Binding-site contacts:
Ligand atom O5 contacts residue LEU137 of chain 2.A at 3.9 Å.
Ligand atom C8 contacts residue HIS378 of chain 2.A at 4.0 Å.
Ligand atom O4 contacts residue SER675 of chain 2.A at 3.5 Å.
Ligand atom O7 contacts residue LEU137 of chain 2.A at 3.6 Å.
Ligand atom O2 contacts residue GLU673 of chain 2.A at 3.1 Å (salt-bridge).
Ligand atom C3 contacts residue GLU673 of chain 2.A at 3.2 Å.
Ligand atom O3 contacts residue SER675 of chain 2.A at 3.1 Å (h-bond).
Ligand atom C1 contacts residue HIS378 of chain 2.A at 3.6 Å.
Ligand atom C2 contacts residue GLU673 of chain 2.A at 3.8 Å.
Ligand atom C4 contacts residue GLY676 of chain 2.A at 3.7 Å.
Ligand atom C5 contacts residue GLY136 of chain 2.A at 3.9 Å.
Ligand atom C5 contacts residue LEU137 of chain 2.A at 3.8 Å (hydrophobic).
Ligand atom C2 contacts residue ASN285 of chain 2.A at 3.9 Å.
Ligand atom O3 contacts residue GLY676 of chain 2.A at 3.2 Å (h-bond).
Ligand atom O6 contacts residue ASN485 of chain 2.A at 2.9 Å (h-bond).
Ligand atom O7 contacts residue ASN285 of chain 2.A at 3.6 Å (h-bond).
Ligand atom O4 contacts residue GLY676 of chain 2.A at 2.7 Å (h-bond).
Ligand atom C6 contacts residue HIS378 of chain 2.A at 3.5 Å.
Ligand atom O3 contacts residue GLU673 of chain 2.A at 2.6 Å (salt-bridge).
Ligand atom C8 contacts residue ASP340 of chain 2.A at 3.7 Å.
Ligand atom C6 contacts residue LEU137 of chain 2.A at 3.9 Å (hydrophobic).
Ligand atom O6 contacts residue HIS378 of chain 2.A at 2.7 Å (h-bond).
Ligand atom N1 contacts residue ASN285 of chain 2.A at 3.6 Å.
Ligand atom O2 contacts residue ASN285 of chain 2.A at 2.8 Å (h-bond).
Ligand atom O5 contacts residue HIS378 of chain 2.A at 3.7 Å.
Ligand atom N1 contacts residue HIS378 of chain 2.A at 2.8 Å (h-bond).
Ligand atom C6 contacts residue ASN485 of chain 2.A at 3.3 Å.
Ligand atom C2 contacts residue HIS378 of chain 2.A at 3.6 Å.
Ligand atom C7 contacts residue HIS378 of chain 2.A at 3.9 Å.
Ligand atom O2 contacts residue TYR574 of chain 2.A at 3.1 Å (h-bond).
Ligand atom C8 contacts residue THR379 of chain 2.A at 3.7 Å.
Ligand atom C1 contacts residue ASN285 of chain 2.A at 4.0 Å.
Ligand atom O4 contacts residue ASN485 of chain 2.A at 3.4 Å (h-bond).
Ligand atom C8 contacts residue ASN285 of chain 2.A at 3.4 Å.
Ligand atom C7 contacts residue ASN285 of chain 2.A at 3.5 Å.
Ligand atom C3 contacts residue GLY676 of chain 2.A at 3.9 Å.
Ligand atom O6 contacts residue VAL456 of chain 2.A at 3.4 Å.
Ligand atom C4 contacts residue ASN485 of chain 2.A at 4.0 Å.
Ligand atom C6 contacts residue GLY136 of chain 2.A at 3.9 Å.
Ligand atom O3 contacts residue ALA674 of chain 2.A at 3.3 Å (h-bond).

Sequence of chain 2.A:
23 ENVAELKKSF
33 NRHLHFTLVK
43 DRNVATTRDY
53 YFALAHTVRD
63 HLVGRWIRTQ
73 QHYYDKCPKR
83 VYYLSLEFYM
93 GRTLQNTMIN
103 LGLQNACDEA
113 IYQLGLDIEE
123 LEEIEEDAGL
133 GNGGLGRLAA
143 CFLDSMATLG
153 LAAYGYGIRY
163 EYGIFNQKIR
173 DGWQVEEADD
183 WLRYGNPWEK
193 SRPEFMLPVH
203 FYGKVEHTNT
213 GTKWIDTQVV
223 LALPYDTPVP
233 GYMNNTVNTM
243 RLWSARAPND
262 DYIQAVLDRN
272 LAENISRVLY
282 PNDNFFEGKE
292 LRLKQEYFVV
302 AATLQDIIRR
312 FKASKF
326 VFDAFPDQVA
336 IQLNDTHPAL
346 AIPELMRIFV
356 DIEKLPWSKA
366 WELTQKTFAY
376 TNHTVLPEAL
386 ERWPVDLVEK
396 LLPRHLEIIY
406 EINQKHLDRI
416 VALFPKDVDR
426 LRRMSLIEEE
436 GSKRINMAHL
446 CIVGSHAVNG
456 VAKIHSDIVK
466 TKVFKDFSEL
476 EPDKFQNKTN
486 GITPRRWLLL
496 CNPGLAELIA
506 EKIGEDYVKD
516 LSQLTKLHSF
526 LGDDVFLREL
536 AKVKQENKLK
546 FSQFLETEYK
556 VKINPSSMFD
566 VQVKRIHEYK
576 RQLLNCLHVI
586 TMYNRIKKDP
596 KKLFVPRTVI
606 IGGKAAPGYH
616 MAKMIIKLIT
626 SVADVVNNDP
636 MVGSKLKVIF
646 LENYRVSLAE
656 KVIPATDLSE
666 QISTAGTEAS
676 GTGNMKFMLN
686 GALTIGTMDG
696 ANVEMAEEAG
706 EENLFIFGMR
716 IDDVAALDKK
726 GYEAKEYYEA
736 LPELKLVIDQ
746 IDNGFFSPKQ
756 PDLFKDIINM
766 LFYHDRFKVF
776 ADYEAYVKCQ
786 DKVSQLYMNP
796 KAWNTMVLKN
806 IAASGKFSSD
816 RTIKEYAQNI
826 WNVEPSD

A protein and the small-molecule ligand that binds it are described below.
Small molecule (SMILES): CC(=O)N[C@@H]1O[C@H](CO)[C@@H](O)[C@H](O)[C@H]1O